Sequence of chain 3.A:
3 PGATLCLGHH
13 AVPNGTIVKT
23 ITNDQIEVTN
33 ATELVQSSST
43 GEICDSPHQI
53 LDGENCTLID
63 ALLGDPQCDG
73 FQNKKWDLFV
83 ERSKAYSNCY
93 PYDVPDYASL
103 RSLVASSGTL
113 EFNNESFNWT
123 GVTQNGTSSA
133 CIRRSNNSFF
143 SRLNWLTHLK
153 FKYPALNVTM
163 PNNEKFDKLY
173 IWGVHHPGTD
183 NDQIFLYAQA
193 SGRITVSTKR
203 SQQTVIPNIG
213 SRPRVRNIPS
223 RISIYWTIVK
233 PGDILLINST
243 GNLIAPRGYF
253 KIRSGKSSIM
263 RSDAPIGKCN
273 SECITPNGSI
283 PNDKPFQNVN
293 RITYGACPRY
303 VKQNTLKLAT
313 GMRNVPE

Binding-site contacts:
Ligand atom O8 contacts residue TYR92 of chain 3.A at 2.9 Å (h-bond).
Ligand atom C3 contacts residue PHE187 of chain 3.A at 3.8 Å (hydrophobic).
Ligand atom O1B contacts residue SER131 of chain 3.A at 2.7 Å (h-bond).
Ligand atom O1B contacts residue SER130 of chain 3.A at 3.4 Å.
Ligand atom C10 contacts residue LEU188 of chain 3.A at 3.6 Å (hydrophobic).
Ligand atom C9 contacts residue TYR92 of chain 3.A at 3.4 Å (hydrophobic).
Ligand atom O6 contacts residue PHE187 of chain 3.A at 3.7 Å.
Ligand atom N2 contacts residue PHE187 of chain 3.A at 3.9 Å.
Ligand atom O4 contacts residue ASN219 of chain 3.A at 3.1 Å (h-bond).
Ligand atom C4 contacts residue THR129 of chain 3.A at 3.4 Å.
Ligand atom O2 contacts residue PHE187 of chain 3.A at 3.7 Å.
Ligand atom C10 contacts residue THR129 of chain 3.A at 3.9 Å.
Ligand atom C1 contacts residue SER130 of chain 3.A at 3.6 Å.
Ligand atom N5 contacts residue TRP147 of chain 3.A at 3.7 Å.
Ligand atom C1 contacts residue PHE187 of chain 3.A at 3.7 Å (hydrophobic).
Ligand atom O1A contacts residue ILE220 of chain 3.A at 3.4 Å.
Ligand atom O9 contacts residue SER222 of chain 3.A at 2.7 Å (h-bond).
Ligand atom O9 contacts residue TYR92 of chain 3.A at 3.6 Å (h-bond).
Ligand atom C9 contacts residue SER222 of chain 3.A at 3.7 Å.
Ligand atom O4 contacts residue THR129 of chain 3.A at 3.5 Å (h-bond).
Ligand atom O3 contacts residue ARG216 of chain 3.A at 2.7 Å (salt-bridge).
Ligand atom C8 contacts residue TYR92 of chain 3.A at 3.7 Å (hydrophobic).
Ligand atom C11 contacts residue LEU188 of chain 3.A at 3.9 Å (hydrophobic).
Ligand atom O1A contacts residue SER130 of chain 3.A at 2.9 Å (h-bond).
Ligand atom C11 contacts residue TRP147 of chain 3.A at 3.9 Å (hydrophobic).
Ligand atom C8 contacts residue PHE187 of chain 3.A at 3.6 Å (hydrophobic).
Ligand atom C8 contacts residue LEU188 of chain 3.A at 3.7 Å (hydrophobic).
Ligand atom O7 contacts residue LEU188 of chain 3.A at 3.9 Å.
Ligand atom C11 contacts residue GLY128 of chain 3.A at 3.9 Å.
Ligand atom C5 contacts residue THR129 of chain 3.A at 3.9 Å.
Ligand atom O8 contacts residue ILE220 of chain 3.A at 3.8 Å.
Ligand atom C1 contacts residue SER131 of chain 3.A at 3.7 Å.
Ligand atom C4 contacts residue ASN219 of chain 3.A at 3.8 Å.
Ligand atom C11 contacts residue THR149 of chain 3.A at 3.8 Å.
Ligand atom O3 contacts residue ASN219 of chain 3.A at 3.4 Å (h-bond).
Ligand atom C5 contacts residue PHE153 of chain 3.A at 3.6 Å (hydrophobic).
Ligand atom C1 contacts residue PHE153 of chain 3.A at 3.8 Å (hydrophobic).
Ligand atom O5 contacts residue PHE153 of chain 3.A at 3.8 Å.
Ligand atom O10 contacts residue LEU188 of chain 3.A at 3.4 Å.
Ligand atom N5 contacts residue THR129 of chain 3.A at 3.2 Å (h-bond).

A small-molecule ligand and the protein it binds are described below.
Small molecule (SMILES): CC(=O)N[C@@H]1[C@@H](O)[C@H](O[C@@H]2O[C@H](CO)[C@H](O)[C@H](O[C@@H]3O[C@H](CO)[C@@H](O[C@@H]4O[C@H](CO[C@]5(C(=O)O)C[C@H](O)[C@@H](NC(C)=O)[C@H]([C@H](O)[C@H](O)CO)O5)[C@H](O)[C@H](O)[C@H]4O)[C@H](O)[C@H]3NC(C)=O)[C@H]2O)[C@@H](CO)O[C@H]1O